Sequence of chain 1.D:
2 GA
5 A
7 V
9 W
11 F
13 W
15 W

Binding-site contacts:
Ligand atom O contacts residue DLE4 of chain 1.D at 2.8 Å (h-bond).
Ligand atom O contacts residue DLE12 of chain 1.D at 3.3 Å.
Ligand atom N contacts residue TRP13 of chain 1.D at 2.9 Å (h-bond).
Ligand atom CG1 contacts residue DVA8 of chain 1.D at 2.5 Å.
Ligand atom O contacts residue TRP15 of chain 1.D at 2.9 Å (h-bond).
Ligand atom N contacts residue DLE4 of chain 1.D at 3.0 Å (h-bond).
Ligand atom O contacts residue PHE11 of chain 1.D at 2.8 Å (h-bond).
Ligand atom CA contacts residue DLE10 of chain 1.D at 3.2 Å.
Ligand atom O contacts residue DLE10 of chain 1.D at 3.2 Å.
Ligand atom N contacts residue NA1 of chain 1.N at 3.0 Å (h-bond).
Ligand atom O contacts residue DVA8 of chain 1.D at 3.0 Å (h-bond).
Ligand atom N contacts residue DLE12 of chain 1.D at 3.0 Å (h-bond).
Ligand atom O contacts residue VAL7 of chain 1.D at 2.8 Å (h-bond).
Ligand atom N contacts residue PHE11 of chain 1.D at 3.0 Å (h-bond).
Ligand atom O contacts residue NA1 of chain 1.N at 2.7 Å (h-bond).
Ligand atom N contacts residue TRP9 of chain 1.D at 2.9 Å (h-bond).
Ligand atom N contacts residue DVA8 of chain 1.D at 2.9 Å (h-bond).
Ligand atom O contacts residue ALA3 of chain 1.D at 3.2 Å.
Ligand atom O contacts residue GLY2 of chain 1.D at 2.9 Å (h-bond).
Ligand atom O contacts residue DVA6 of chain 1.D at 2.9 Å (h-bond).
Ligand atom N contacts residue GLY2 of chain 1.D at 2.9 Å (h-bond).
Ligand atom N contacts residue DLE10 of chain 1.D at 2.9 Å (h-bond).
Ligand atom O contacts residue NA1 of chain 1.N at 3.0 Å (h-bond).
Ligand atom N contacts residue DLE14 of chain 1.D at 2.9 Å (h-bond).
Ligand atom N contacts residue TRP15 of chain 1.D at 2.9 Å (h-bond).
Ligand atom O contacts residue DLE14 of chain 1.D at 2.9 Å (h-bond).
Ligand atom N contacts residue VAL7 of chain 1.D at 2.8 Å (h-bond).
Ligand atom N contacts residue FVA1 of chain 1.D at 2.8 Å (h-bond).
Ligand atom O contacts residue FVA1 of chain 1.D at 3.3 Å.
Ligand atom O contacts residue NA1 of chain 1.P at 2.3 Å (h-bond).
Ligand atom O1 contacts residue ETA16 of chain 1.D at 3.1 Å (h-bond).
Ligand atom CA contacts residue DVA8 of chain 1.D at 3.3 Å.
Ligand atom O contacts residue DLE12 of chain 1.D at 2.9 Å (h-bond).
Ligand atom O contacts residue DLE14 of chain 1.D at 3.3 Å.
Ligand atom O contacts residue TRP13 of chain 1.D at 2.8 Å (h-bond).
Ligand atom N contacts residue DVA6 of chain 1.D at 3.0 Å (h-bond).
Ligand atom CA contacts residue DLE12 of chain 1.D at 3.3 Å.
Ligand atom CG1 contacts residue TRP9 of chain 1.D at 2.8 Å (hydrophobic).
Ligand atom O contacts residue TRP9 of chain 1.D at 2.9 Å (h-bond).
Ligand atom O contacts residue DLE10 of chain 1.D at 2.9 Å (h-bond).

This protein binds this small molecule.
Small molecule (SMILES): CC(C)C[C@@H](NC(=O)[C@H](C)NC(=O)CNC(=O)[C@@H](NC=O)C(C)C)C(=O)N[C@@H](C)C(=O)N[C@@H](C(=O)N[C@H](C(=O)N[C@@H](C(=O)N[C@@H](CC1=CN=C2C=CC=CC12)C(=O)N[C@H](CC(C)C)C(=O)N[C@@H](CC1=CN=C2C=CC=CC12)C(=O)N[C@H](CC(C)C)C(=O)N[C@@H](CC1=c2ccccc2=NC1)C(=O)N[C@H](CC(C)C)C(=O)N[C@@H](CC1=c2ccccc2=NC1)C(=O)NCCO)C(C)C)C(C)C)C(C)C